Sequence of chain 1.N:
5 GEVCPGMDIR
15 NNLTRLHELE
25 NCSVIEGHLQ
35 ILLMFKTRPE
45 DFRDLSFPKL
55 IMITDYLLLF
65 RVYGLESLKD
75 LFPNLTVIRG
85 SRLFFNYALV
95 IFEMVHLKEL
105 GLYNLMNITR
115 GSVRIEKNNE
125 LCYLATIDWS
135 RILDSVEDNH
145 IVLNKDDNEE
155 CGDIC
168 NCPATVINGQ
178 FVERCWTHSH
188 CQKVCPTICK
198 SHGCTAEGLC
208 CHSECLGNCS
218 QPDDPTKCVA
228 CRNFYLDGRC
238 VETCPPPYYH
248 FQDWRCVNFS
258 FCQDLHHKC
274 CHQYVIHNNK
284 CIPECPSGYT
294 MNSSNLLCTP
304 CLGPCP

Sequence of chain 1.K:
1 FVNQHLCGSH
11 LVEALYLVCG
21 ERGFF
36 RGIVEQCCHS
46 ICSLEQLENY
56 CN

Binding-site contacts:
Ligand atom C1 contacts residue THR18 of chain 1.N at 3.9 Å.
Ligand atom C3 contacts residue ASN16 of chain 1.N at 3.8 Å.
Ligand atom C4 contacts residue ASN16 of chain 1.N at 4.2 Å.
Ligand atom C5 contacts residue ASN16 of chain 1.N at 3.7 Å.
Ligand atom O6 contacts residue ARG22 of chain 1.K at 4.1 Å.
Ligand atom C1 contacts residue ASN16 of chain 1.N at 1.4 Å.
Ligand atom N2 contacts residue ASN16 of chain 1.N at 3.0 Å (h-bond).
Ligand atom C7 contacts residue THR18 of chain 1.N at 3.6 Å.
Ligand atom O5 contacts residue ASN16 of chain 1.N at 2.3 Å (h-bond).
Ligand atom C2 contacts residue THR18 of chain 1.N at 3.9 Å.
Ligand atom O7 contacts residue ASN16 of chain 1.N at 2.9 Å (h-bond).
Ligand atom C3 contacts residue THR18 of chain 1.N at 4.4 Å.
Ligand atom C2 contacts residue ASN16 of chain 1.N at 2.4 Å.
Ligand atom C7 contacts residue ASN16 of chain 1.N at 3.2 Å.
Ligand atom N2 contacts residue THR18 of chain 1.N at 3.1 Å (h-bond).
Ligand atom C8 contacts residue THR18 of chain 1.N at 3.5 Å.
Ligand atom C8 contacts residue ASN16 of chain 1.N at 4.5 Å.

A protein and the small-molecule ligand that binds it are described below.
Small molecule (SMILES): CC(=O)N[C@@H]1[C@@H](O)[C@H](O)[C@@H](CO)O[C@H]1O